A protein and the small-molecule ligand that binds it are described below.
Small molecule (SMILES): CC(=O)N[C@H]1[C@H](O[C@H]2[C@H](O)[C@@H](NC(C)=O)CO[C@@H]2CO[C@H]2O[C@@H](C)[C@@H](O)[C@@H](O)[C@@H]2O)O[C@H](CO)[C@@H](O[C@@H]2O[C@H](CO[C@H]3O[C@H](CO)[C@@H](O)[C@H](O)[C@@H]3O[C@@H]3O[C@H](CO)[C@@H](O)[C@H](O)[C@H]3NC(C)=O)[C@@H](O)[C@H](O[C@H]3O[C@H](CO)[C@@H](O)[C@H](O)[C@@H]3O[C@H]3O[C@H](CO)[C@@H](O)[C@H](O)[C@H]3NC(C)=O)[C@@H]2O)[C@@H]1O

Sequence of chain 1.C:
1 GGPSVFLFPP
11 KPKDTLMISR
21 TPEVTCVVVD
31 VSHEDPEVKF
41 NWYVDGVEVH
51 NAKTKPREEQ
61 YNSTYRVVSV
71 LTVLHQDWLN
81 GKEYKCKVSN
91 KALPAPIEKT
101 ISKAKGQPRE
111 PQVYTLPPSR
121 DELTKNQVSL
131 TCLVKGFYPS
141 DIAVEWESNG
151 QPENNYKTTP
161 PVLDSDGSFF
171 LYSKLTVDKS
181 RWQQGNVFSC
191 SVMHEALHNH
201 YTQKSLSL

Binding-site contacts:
Ligand atom C7 contacts residue ASN62 of chain 1.C at 3.3 Å.
Ligand atom C1 contacts residue THR64 of chain 1.C at 3.4 Å.
Ligand atom O2 contacts residue MAN4 of chain 1.E at 3.6 Å (h-bond).
Ligand atom C7 contacts residue ASP30 of chain 1.C at 3.6 Å.
Ligand atom O3 contacts residue LYS11 of chain 1.C at 3.0 Å.
Ligand atom N2 contacts residue ASN62 of chain 1.C at 2.9 Å (h-bond).
Ligand atom C4 contacts residue MAN4 of chain 1.E at 3.5 Å.
Ligand atom C6 contacts residue PHE8 of chain 1.C at 3.8 Å (hydrophobic).
Ligand atom O4 contacts residue BMA3 of chain 1.E at 3.3 Å (h-bond).
Ligand atom C6 contacts residue PHE6 of chain 1.C at 3.3 Å (hydrophobic).
Ligand atom C6 contacts residue MAN4 of chain 1.E at 3.4 Å.
Ligand atom C1 contacts residue PHE8 of chain 1.C at 3.8 Å (hydrophobic).
Ligand atom O6 contacts residue PHE8 of chain 1.C at 3.7 Å.
Ligand atom C2 contacts residue PHE6 of chain 1.C at 3.4 Å (hydrophobic).
Ligand atom C1 contacts residue PHE6 of chain 1.C at 3.5 Å (hydrophobic).
Ligand atom N2 contacts residue ASP30 of chain 1.C at 2.6 Å (salt-bridge).
Ligand atom O6 contacts residue PHE6 of chain 1.C at 3.8 Å.
Ligand atom C7 contacts residue ARG66 of chain 1.C at 3.7 Å.
Ligand atom O7 contacts residue ARG66 of chain 1.C at 2.9 Å (salt-bridge).
Ligand atom C3 contacts residue PHE6 of chain 1.C at 3.6 Å (hydrophobic).
Ligand atom C8 contacts residue ARG66 of chain 1.C at 3.8 Å.
Ligand atom C5 contacts residue ASN62 of chain 1.C at 3.7 Å.
Ligand atom O5 contacts residue VAL29 of chain 1.C at 3.9 Å.
Ligand atom O5 contacts residue ASN62 of chain 1.C at 2.4 Å (h-bond).
Ligand atom C4 contacts residue PHE6 of chain 1.C at 3.4 Å (hydrophobic).
Ligand atom C8 contacts residue ASP30 of chain 1.C at 3.7 Å.
Ligand atom C1 contacts residue ASN62 of chain 1.C at 1.4 Å.
Ligand atom O7 contacts residue VAL29 of chain 1.C at 3.4 Å.
Ligand atom C3 contacts residue ASP30 of chain 1.C at 3.4 Å.
Ligand atom C1 contacts residue ASP30 of chain 1.C at 3.7 Å.
Ligand atom O4 contacts residue LYS11 of chain 1.C at 3.5 Å.
Ligand atom C2 contacts residue ASN62 of chain 1.C at 2.4 Å.
Ligand atom O4 contacts residue MAN4 of chain 1.E at 2.8 Å (h-bond).
Ligand atom O7 contacts residue ASN62 of chain 1.C at 3.4 Å (h-bond).
Ligand atom C5 contacts residue MAN4 of chain 1.E at 3.1 Å.
Ligand atom C3 contacts residue ASN62 of chain 1.C at 3.8 Å.
Ligand atom C5 contacts residue PHE8 of chain 1.C at 3.7 Å (hydrophobic).
Ligand atom O4 contacts residue PHE6 of chain 1.C at 3.8 Å.
Ligand atom C2 contacts residue ASP30 of chain 1.C at 3.4 Å.
Ligand atom C6 contacts residue GLN60 of chain 1.C at 3.0 Å.